Sequence of chain 1.A:
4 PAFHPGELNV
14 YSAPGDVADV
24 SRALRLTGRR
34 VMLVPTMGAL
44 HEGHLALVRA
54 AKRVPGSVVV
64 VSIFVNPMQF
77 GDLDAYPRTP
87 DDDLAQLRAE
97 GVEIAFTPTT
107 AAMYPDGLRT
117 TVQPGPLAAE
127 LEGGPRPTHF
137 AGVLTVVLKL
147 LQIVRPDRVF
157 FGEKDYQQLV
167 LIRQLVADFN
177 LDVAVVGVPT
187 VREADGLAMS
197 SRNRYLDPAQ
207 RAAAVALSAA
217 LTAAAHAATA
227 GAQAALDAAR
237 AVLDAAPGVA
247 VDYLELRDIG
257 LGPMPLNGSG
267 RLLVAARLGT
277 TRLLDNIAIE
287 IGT

The small molecule below binds the protein below.
Small molecule (SMILES): COc1ccc2c(c1)cc(C(=O)NS(=O)(=O)c1ccc(C(F)(F)F)cc1[N+](=O)[O-])n2CC(=O)O

Binding-site contacts:
Ligand atom CBA contacts residue THR134 of chain 1.A at 3.8 Å.
Ligand atom OAU contacts residue PRO133 of chain 1.A at 3.6 Å.
Ligand atom NAT contacts residue THR134 of chain 1.A at 4.1 Å.
Ligand atom CAP contacts residue LEU114 of chain 1.A at 3.3 Å (hydrophobic).
Ligand atom CAN contacts residue GOL1 of chain 1.I at 3.7 Å.
Ligand atom OAD contacts residue LEU114 of chain 1.A at 3.6 Å.
Ligand atom FAJ contacts residue THR141 of chain 1.A at 3.6 Å.
Ligand atom CBG contacts residue GLY138 of chain 1.A at 3.8 Å.
Ligand atom FAK contacts residue GLY138 of chain 1.A at 4.1 Å.
Ligand atom CAP contacts residue THR134 of chain 1.A at 3.9 Å.
Ligand atom OAE contacts residue GOL1 of chain 1.I at 4.1 Å.
Ligand atom OAF contacts residue GOL1 of chain 1.I at 3.7 Å.
Ligand atom OAC contacts residue THR134 of chain 1.A at 4.0 Å.
Ligand atom CAL contacts residue THR117 of chain 1.A at 3.7 Å.
Ligand atom FAK contacts residue LEU114 of chain 1.A at 3.2 Å.
Ligand atom FAJ contacts residue GLY138 of chain 1.A at 3.4 Å.
Ligand atom CAL contacts residue ALA137 of chain 1.A at 4.1 Å (hydrophobic).
Ligand atom FAK contacts residue MET71 of chain 1.A at 3.4 Å.
Ligand atom CAQ contacts residue PRO133 of chain 1.A at 3.6 Å (hydrophobic).
Ligand atom FAI contacts residue THR134 of chain 1.A at 3.0 Å.
Ligand atom CAX contacts residue PRO133 of chain 1.A at 3.7 Å (hydrophobic).
Ligand atom FAJ contacts residue THR117 of chain 1.A at 3.7 Å.
Ligand atom CAA contacts residue PRO133 of chain 1.A at 3.9 Å (hydrophobic).
Ligand atom N contacts residue THR134 of chain 1.A at 3.8 Å.
Ligand atom CBG contacts residue ALA137 of chain 1.A at 4.1 Å (hydrophobic).
Ligand atom OAH contacts residue THR134 of chain 1.A at 3.6 Å.
Ligand atom NBF contacts residue THR134 of chain 1.A at 4.0 Å.
Ligand atom CBG contacts residue MET71 of chain 1.A at 3.8 Å (hydrophobic).
Ligand atom CAW contacts residue THR134 of chain 1.A at 3.7 Å.
Ligand atom FAI contacts residue MET71 of chain 1.A at 3.0 Å.
Ligand atom CBB contacts residue THR134 of chain 1.A at 4.1 Å.
Ligand atom CAR contacts residue THR134 of chain 1.A at 4.1 Å.
Ligand atom CAZ contacts residue THR134 of chain 1.A at 3.6 Å.
Ligand atom CBG contacts residue LEU114 of chain 1.A at 4.0 Å (hydrophobic).
Ligand atom CAN contacts residue THR117 of chain 1.A at 3.9 Å.
Ligand atom FAI contacts residue GLY138 of chain 1.A at 3.1 Å.
Ligand atom CBA contacts residue LEU114 of chain 1.A at 3.8 Å (hydrophobic).
Ligand atom CAY contacts residue LEU114 of chain 1.A at 3.7 Å (hydrophobic).
Ligand atom FAJ contacts residue ALA137 of chain 1.A at 3.4 Å.
Ligand atom FAI contacts residue ALA137 of chain 1.A at 3.8 Å.